Binding-site contacts:
Ligand atom O4 contacts residue LYS157 of chain 6.C at 4.5 Å.
Ligand atom C7 contacts residue HIS149 of chain 6.C at 4.3 Å.
Ligand atom C5 contacts residue HIS158 of chain 6.C at 4.0 Å.
Ligand atom C3 contacts residue ASN153 of chain 6.C at 3.8 Å.
Ligand atom O5 contacts residue THR155 of chain 6.C at 4.5 Å.
Ligand atom N2 contacts residue HIS149 of chain 6.C at 4.2 Å.
Ligand atom C8 contacts residue TRP101 of chain 6.A at 4.4 Å (hydrophobic).
Ligand atom C8 contacts residue HIS149 of chain 6.C at 3.7 Å.
Ligand atom C1 contacts residue THR155 of chain 6.C at 3.8 Å.
Ligand atom O5 contacts residue HIS158 of chain 6.C at 3.1 Å.
Ligand atom C7 contacts residue GLY102 of chain 6.A at 4.1 Å.
Ligand atom C7 contacts residue ASN153 of chain 6.C at 3.6 Å.
Ligand atom O5 contacts residue ASN153 of chain 6.C at 2.4 Å (h-bond).
Ligand atom C8 contacts residue ASN153 of chain 6.C at 4.0 Å.
Ligand atom O7 contacts residue TRP101 of chain 6.A at 3.8 Å.
Ligand atom C1 contacts residue ASN153 of chain 6.C at 1.4 Å.
Ligand atom N2 contacts residue ASN153 of chain 6.C at 2.9 Å (h-bond).
Ligand atom C4 contacts residue HIS149 of chain 6.C at 4.0 Å.
Ligand atom C6 contacts residue HIS158 of chain 6.C at 3.7 Å.
Ligand atom O6 contacts residue LYS157 of chain 6.C at 3.2 Å (salt-bridge).
Ligand atom O3 contacts residue HIS149 of chain 6.C at 4.0 Å.
Ligand atom O7 contacts residue GLY102 of chain 6.A at 3.0 Å (h-bond).
Ligand atom C2 contacts residue HIS149 of chain 6.C at 3.6 Å.
Ligand atom C6 contacts residue LYS157 of chain 6.C at 3.6 Å.
Ligand atom C5 contacts residue LYS157 of chain 6.C at 3.9 Å.
Ligand atom C1 contacts residue HIS158 of chain 6.C at 4.1 Å.
Ligand atom C5 contacts residue HIS149 of chain 6.C at 4.2 Å.
Ligand atom O7 contacts residue ASN153 of chain 6.C at 4.5 Å.
Ligand atom C1 contacts residue HIS149 of chain 6.C at 3.4 Å.
Ligand atom C5 contacts residue ASN153 of chain 6.C at 3.7 Å.
Ligand atom O5 contacts residue HIS149 of chain 6.C at 3.5 Å.
Ligand atom C3 contacts residue HIS149 of chain 6.C at 4.3 Å.
Ligand atom C4 contacts residue ASN153 of chain 6.C at 4.2 Å.
Ligand atom C2 contacts residue ASN153 of chain 6.C at 2.5 Å.

Sequence of chain 6.A:
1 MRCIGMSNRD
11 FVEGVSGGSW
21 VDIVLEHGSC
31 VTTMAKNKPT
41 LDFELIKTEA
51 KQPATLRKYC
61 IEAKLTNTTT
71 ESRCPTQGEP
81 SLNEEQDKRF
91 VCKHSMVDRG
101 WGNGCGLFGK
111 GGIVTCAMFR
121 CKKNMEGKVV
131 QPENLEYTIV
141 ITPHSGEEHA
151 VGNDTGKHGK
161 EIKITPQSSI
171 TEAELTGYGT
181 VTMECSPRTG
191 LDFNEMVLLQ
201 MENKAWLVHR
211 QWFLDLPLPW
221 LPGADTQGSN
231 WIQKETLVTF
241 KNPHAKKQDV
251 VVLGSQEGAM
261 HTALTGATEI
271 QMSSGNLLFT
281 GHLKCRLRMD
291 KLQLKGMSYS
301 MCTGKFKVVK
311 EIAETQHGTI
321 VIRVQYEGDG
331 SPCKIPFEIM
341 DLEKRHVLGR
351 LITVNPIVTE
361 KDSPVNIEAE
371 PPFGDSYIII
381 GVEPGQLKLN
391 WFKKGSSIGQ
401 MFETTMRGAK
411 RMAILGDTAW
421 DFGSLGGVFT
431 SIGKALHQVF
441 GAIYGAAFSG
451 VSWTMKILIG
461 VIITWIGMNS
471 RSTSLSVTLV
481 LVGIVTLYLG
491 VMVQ

A protein and the small-molecule ligand that binds it are described below.
Small molecule (SMILES): CC(=O)N[C@@H]1[C@@H](O)[C@H](O)[C@@H](CO)O[C@H]1O

Sequence of chain 6.C:
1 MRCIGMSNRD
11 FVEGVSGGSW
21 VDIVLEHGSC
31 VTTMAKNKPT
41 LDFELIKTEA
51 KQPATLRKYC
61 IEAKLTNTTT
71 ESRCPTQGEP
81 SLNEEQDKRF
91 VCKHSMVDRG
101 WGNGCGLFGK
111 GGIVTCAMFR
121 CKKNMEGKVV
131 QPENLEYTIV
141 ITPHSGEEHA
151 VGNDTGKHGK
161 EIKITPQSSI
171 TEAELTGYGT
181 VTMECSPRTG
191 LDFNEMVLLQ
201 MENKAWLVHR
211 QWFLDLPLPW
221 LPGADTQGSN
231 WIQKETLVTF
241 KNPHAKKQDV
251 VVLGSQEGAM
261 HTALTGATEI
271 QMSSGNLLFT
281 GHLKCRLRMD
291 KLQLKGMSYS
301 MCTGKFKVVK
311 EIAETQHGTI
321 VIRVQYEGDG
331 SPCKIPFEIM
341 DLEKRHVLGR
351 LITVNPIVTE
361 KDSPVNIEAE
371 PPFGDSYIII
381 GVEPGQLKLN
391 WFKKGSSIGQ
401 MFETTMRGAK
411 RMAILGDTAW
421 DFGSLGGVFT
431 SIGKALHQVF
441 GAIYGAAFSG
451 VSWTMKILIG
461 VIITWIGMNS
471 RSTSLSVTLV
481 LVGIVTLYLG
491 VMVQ